Sequence of chain 1.B:
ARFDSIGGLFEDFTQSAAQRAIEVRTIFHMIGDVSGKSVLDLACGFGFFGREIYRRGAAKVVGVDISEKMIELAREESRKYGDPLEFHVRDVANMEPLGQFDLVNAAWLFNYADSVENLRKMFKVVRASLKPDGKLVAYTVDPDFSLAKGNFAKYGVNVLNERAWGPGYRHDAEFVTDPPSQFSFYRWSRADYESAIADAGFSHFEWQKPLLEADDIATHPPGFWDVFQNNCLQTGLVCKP

Binding-site contacts:
Ligand atom C11 contacts residue TRP114 of chain 1.B at 3.6 Å (hydrophobic).
Ligand atom N5 contacts residue TRP114 of chain 1.B at 3.5 Å (h-bond).
Ligand atom C4 contacts residue GLU29 of chain 1.B at 3.8 Å.
Ligand atom N8 contacts residue TYR118 of chain 1.B at 3.2 Å (h-bond).
Ligand atom N3 contacts residue GLN25 of chain 1.B at 2.8 Å (h-bond).
Ligand atom N5 contacts residue PHE19 of chain 1.B at 3.8 Å.
Ligand atom N8 contacts residue ASN117 of chain 1.B at 3.7 Å.
Ligand atom C4 contacts residue GLN25 of chain 1.B at 3.5 Å.
Ligand atom N6 contacts residue TRP114 of chain 1.B at 3.5 Å.
Ligand atom C12 contacts residue LEU239 of chain 1.B at 3.7 Å (hydrophobic).
Ligand atom C4 contacts residue PHE19 of chain 1.B at 3.4 Å (hydrophobic).
Ligand atom C2 contacts residue GLN25 of chain 1.B at 3.8 Å.
Ligand atom C11 contacts residue TYR118 of chain 1.B at 3.4 Å (hydrophobic).
Ligand atom N3 contacts residue PHE19 of chain 1.B at 3.9 Å.
Ligand atom C9 contacts residue TRP114 of chain 1.B at 3.7 Å (hydrophobic).
Ligand atom O2 contacts residue TYR118 of chain 1.B at 3.5 Å (h-bond).
Ligand atom N3 contacts residue TRP114 of chain 1.B at 3.5 Å.
Ligand atom O2 contacts residue PHE189 of chain 1.B at 3.4 Å.
Ligand atom C4 contacts residue TRP114 of chain 1.B at 3.5 Å (hydrophobic).
Ligand atom O2 contacts residue ASN117 of chain 1.B at 2.7 Å (h-bond).
Ligand atom C7 contacts residue TRP114 of chain 1.B at 3.5 Å (hydrophobic).
Ligand atom O1 contacts residue GLN25 of chain 1.B at 3.4 Å (h-bond).
Ligand atom N8 contacts residue TRP114 of chain 1.B at 3.6 Å.
Ligand atom O2 contacts residue PHE191 of chain 1.B at 3.5 Å.
Ligand atom N10 contacts residue TRP114 of chain 1.B at 3.5 Å.
Ligand atom C2 contacts residue TRP114 of chain 1.B at 3.6 Å (hydrophobic).
Ligand atom C9 contacts residue ASN117 of chain 1.B at 3.3 Å.
Ligand atom C12 contacts residue VAL147 of chain 1.B at 3.7 Å (hydrophobic).
Ligand atom C9 contacts residue TYR118 of chain 1.B at 3.8 Å (hydrophobic).
Ligand atom C11 contacts residue PHE16 of chain 1.B at 3.9 Å (hydrophobic).
Ligand atom C11 contacts residue SAH1 of chain 1.E at 3.3 Å.
Ligand atom N6 contacts residue PHE181 of chain 1.B at 3.8 Å.
Ligand atom O1 contacts residue LEU239 of chain 1.B at 3.7 Å.
Ligand atom N5 contacts residue PHE16 of chain 1.B at 3.7 Å.
Ligand atom C9 contacts residue PHE189 of chain 1.B at 3.7 Å (hydrophobic).
Ligand atom O1 contacts residue VAL163 of chain 1.B at 3.7 Å.
Ligand atom C1 contacts residue TRP114 of chain 1.B at 3.5 Å (hydrophobic).
Ligand atom C11 contacts residue PHE181 of chain 1.B at 3.8 Å (hydrophobic).
Ligand atom O1 contacts residue TRP114 of chain 1.B at 3.5 Å.
Ligand atom C12 contacts residue PHE191 of chain 1.B at 3.7 Å (hydrophobic).

This protein binds this small molecule.
Small molecule (SMILES): Cn1ncnc2c(=O)n(C)c(=O)nc1-2